Sequence of chain 1.A:
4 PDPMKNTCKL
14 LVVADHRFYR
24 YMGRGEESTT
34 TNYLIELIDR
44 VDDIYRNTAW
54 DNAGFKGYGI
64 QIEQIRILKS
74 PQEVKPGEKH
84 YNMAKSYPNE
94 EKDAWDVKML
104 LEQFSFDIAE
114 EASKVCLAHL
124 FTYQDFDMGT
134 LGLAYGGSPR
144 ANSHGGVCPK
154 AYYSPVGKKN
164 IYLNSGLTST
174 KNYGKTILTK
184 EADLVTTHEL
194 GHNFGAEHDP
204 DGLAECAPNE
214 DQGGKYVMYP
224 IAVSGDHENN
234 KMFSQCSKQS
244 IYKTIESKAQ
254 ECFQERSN

Binding-site contacts:
Ligand atom O1 contacts residue GLY132 of chain 1.A at 3.7 Å.
Ligand atom C12 contacts residue ASN175 of chain 1.A at 3.5 Å.
Ligand atom C8 contacts residue ILE224 of chain 1.A at 3.5 Å (hydrophobic).
Ligand atom C7 contacts residue THR133 of chain 1.A at 3.9 Å.
Ligand atom O2 contacts residue ALA225 of chain 1.A at 2.7 Å (h-bond).
Ligand atom O2 contacts residue ILE224 of chain 1.A at 3.5 Å.
Ligand atom O4 contacts residue HIS191 of chain 1.A at 3.0 Å (h-bond).
Ligand atom C contacts residue HIS191 of chain 1.A at 3.5 Å.
Ligand atom C2 contacts residue VAL188 of chain 1.A at 3.7 Å (hydrophobic).
Ligand atom C0 contacts residue GLY135 of chain 1.A at 3.7 Å.
Ligand atom CB contacts residue GLU192 of chain 1.A at 3.6 Å.
Ligand atom O4 contacts residue HIS195 of chain 1.A at 3.0 Å (h-bond).
Ligand atom C10 contacts residue ALA225 of chain 1.A at 3.7 Å (hydrophobic).
Ligand atom C contacts residue GLY135 of chain 1.A at 3.9 Å.
Ligand atom C10 contacts residue GLY132 of chain 1.A at 3.7 Å.
Ligand atom C15 contacts residue TYR176 of chain 1.A at 3.1 Å (hydrophobic).
Ligand atom O contacts residue HIS201 of chain 1.A at 2.8 Å (h-bond).
Ligand atom N contacts residue GLU192 of chain 1.A at 2.9 Å (salt-bridge).
Ligand atom O1 contacts residue THR133 of chain 1.A at 3.2 Å.
Ligand atom O contacts residue ZN1 of chain 1.C at 2.0 Å.
Ligand atom N contacts residue ZN1 of chain 1.C at 2.9 Å.
Ligand atom N2 contacts residue GLY132 of chain 1.A at 3.0 Å (h-bond).
Ligand atom C contacts residue ZN1 of chain 1.C at 2.7 Å.
Ligand atom O4 contacts residue ZN1 of chain 1.C at 2.2 Å.
Ligand atom C3 contacts residue TYR222 of chain 1.A at 3.8 Å (hydrophobic).
Ligand atom O3 contacts residue GLY132 of chain 1.A at 3.4 Å.
Ligand atom C3 contacts residue PRO223 of chain 1.A at 3.9 Å (hydrophobic).
Ligand atom CB contacts residue HIS191 of chain 1.A at 3.9 Å.
Ligand atom C9 contacts residue MET131 of chain 1.A at 3.4 Å (hydrophobic).
Ligand atom C8 contacts residue PRO223 of chain 1.A at 3.5 Å (hydrophobic).
Ligand atom O contacts residue HIS191 of chain 1.A at 3.1 Å (h-bond).
Ligand atom N contacts residue GLY135 of chain 1.A at 3.1 Å (h-bond).
Ligand atom N2 contacts residue ALA225 of chain 1.A at 3.9 Å.
Ligand atom N1 contacts residue PRO223 of chain 1.A at 3.6 Å (h-bond).
Ligand atom C3 contacts residue HIS191 of chain 1.A at 3.7 Å.
Ligand atom O3 contacts residue TYR176 of chain 1.A at 3.0 Å (h-bond).
Ligand atom C5 contacts residue GLY132 of chain 1.A at 3.5 Å.
Ligand atom N contacts residue HIS191 of chain 1.A at 3.5 Å (h-bond).
Ligand atom O1 contacts residue LEU134 of chain 1.A at 2.8 Å (h-bond).
Ligand atom O4 contacts residue GLU192 of chain 1.A at 2.5 Å (salt-bridge).

The protein below binds the small molecule below.
Small molecule (SMILES): CC(C)C[C@H](CC(=O)NO)C(=O)N[C@H](C(=O)NC(C)C(=O)NCCN)C(C)(C)C